Sequence of chain 6.K:
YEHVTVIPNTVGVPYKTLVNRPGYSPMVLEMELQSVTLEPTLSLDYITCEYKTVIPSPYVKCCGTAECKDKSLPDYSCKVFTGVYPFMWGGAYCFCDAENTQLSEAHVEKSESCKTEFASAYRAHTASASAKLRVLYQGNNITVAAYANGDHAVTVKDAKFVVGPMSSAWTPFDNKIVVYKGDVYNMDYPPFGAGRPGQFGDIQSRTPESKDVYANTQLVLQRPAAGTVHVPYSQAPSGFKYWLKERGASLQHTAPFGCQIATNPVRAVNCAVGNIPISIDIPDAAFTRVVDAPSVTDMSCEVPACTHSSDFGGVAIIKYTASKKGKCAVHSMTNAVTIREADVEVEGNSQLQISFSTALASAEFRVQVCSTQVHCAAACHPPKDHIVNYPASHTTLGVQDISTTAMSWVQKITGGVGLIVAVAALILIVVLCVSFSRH

Sequence of chain 6.L:
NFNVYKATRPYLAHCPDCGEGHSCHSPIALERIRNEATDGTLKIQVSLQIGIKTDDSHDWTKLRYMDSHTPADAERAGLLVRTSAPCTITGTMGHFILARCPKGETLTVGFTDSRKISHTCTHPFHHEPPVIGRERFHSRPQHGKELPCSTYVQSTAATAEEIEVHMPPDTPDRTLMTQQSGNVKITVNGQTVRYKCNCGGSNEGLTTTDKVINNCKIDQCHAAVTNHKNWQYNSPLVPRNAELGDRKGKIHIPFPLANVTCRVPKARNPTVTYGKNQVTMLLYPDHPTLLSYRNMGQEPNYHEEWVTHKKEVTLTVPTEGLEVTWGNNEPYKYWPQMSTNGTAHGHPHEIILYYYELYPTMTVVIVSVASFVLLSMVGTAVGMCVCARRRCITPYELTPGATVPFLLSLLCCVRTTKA

Binding-site contacts:
Ligand atom C3 contacts residue ASN259 of chain 6.L at 3.8 Å.
Ligand atom C5 contacts residue ASN259 of chain 6.L at 3.7 Å.
Ligand atom C8 contacts residue ASN259 of chain 6.L at 4.4 Å.
Ligand atom C7 contacts residue ASN259 of chain 6.L at 3.1 Å.
Ligand atom C1 contacts residue ASN259 of chain 6.L at 1.4 Å.
Ligand atom C8 contacts residue LYS181 of chain 6.K at 4.3 Å.
Ligand atom O7 contacts residue THR116 of chain 6.K at 3.9 Å.
Ligand atom O5 contacts residue ASN259 of chain 6.L at 2.3 Å (h-bond).
Ligand atom O6 contacts residue ASN259 of chain 6.L at 4.2 Å.
Ligand atom C2 contacts residue ASN259 of chain 6.L at 2.4 Å.
Ligand atom O7 contacts residue ASN259 of chain 6.L at 2.9 Å (h-bond).
Ligand atom O7 contacts residue LYS181 of chain 6.K at 4.3 Å.
Ligand atom C4 contacts residue ASN259 of chain 6.L at 4.2 Å.
Ligand atom N2 contacts residue ASN259 of chain 6.L at 2.9 Å (h-bond).

A protein and the small-molecule ligand that binds it are described below.
Small molecule (SMILES): CC(=O)N[C@@H]1[C@@H](O)[C@H](O)[C@@H](CO)O[C@H]1O